Binding-site contacts:
Ligand atom C37 contacts residue GLN118 of chain 1.A at 3.5 Å.
Ligand atom O32 contacts residue ASP139 of chain 1.A at 2.9 Å (salt-bridge).
Ligand atom C11 contacts residue MET89 of chain 1.A at 3.6 Å (hydrophobic).
Ligand atom N17 contacts residue MET38 of chain 1.A at 3.5 Å (h-bond).
Ligand atom O32 contacts residue MG1 of chain 1.F at 2.1 Å.
Ligand atom C15 contacts residue ASP139 of chain 1.A at 3.4 Å.
Ligand atom C39 contacts residue MET89 of chain 1.A at 3.4 Å (hydrophobic).
Ligand atom C39 contacts residue GLY115 of chain 1.A at 3.6 Å.
Ligand atom N40 contacts residue MET89 of chain 1.A at 3.1 Å (h-bond).
Ligand atom C31 contacts residue MG1 of chain 1.F at 2.9 Å.
Ligand atom C9 contacts residue TRP141 of chain 1.A at 3.2 Å (hydrophobic).
Ligand atom C23 contacts residue ASN168 of chain 1.A at 3.5 Å.
Ligand atom N17 contacts residue LYS142 of chain 1.A at 3.3 Å (salt-bridge).
Ligand atom O34 contacts residue GLU197 of chain 1.A at 2.5 Å (salt-bridge).
Ligand atom O32 contacts residue ASN168 of chain 1.A at 2.9 Å (h-bond).
Ligand atom C12 contacts residue MET89 of chain 1.A at 3.5 Å (hydrophobic).
Ligand atom N7 contacts residue GLN118 of chain 1.A at 3.5 Å (h-bond).
Ligand atom N8 contacts residue TRP141 of chain 1.A at 3.0 Å.
Ligand atom O3 contacts residue GLU88 of chain 1.A at 2.6 Å (salt-bridge).
Ligand atom C18 contacts residue MET38 of chain 1.A at 3.6 Å (hydrophobic).
Ligand atom O34 contacts residue ASP167 of chain 1.A at 3.2 Å (salt-bridge).
Ligand atom N38 contacts residue SER117 of chain 1.A at 3.0 Å (h-bond).
Ligand atom C33 contacts residue GLU197 of chain 1.A at 3.1 Å.
Ligand atom O13 contacts residue GLY64 of chain 1.A at 3.4 Å.
Ligand atom N7 contacts residue SER117 of chain 1.A at 2.9 Å (h-bond).
Ligand atom O32 contacts residue LYS142 of chain 1.A at 2.9 Å (salt-bridge).
Ligand atom C33 contacts residue MG1 of chain 1.F at 2.9 Å.
Ligand atom C16 contacts residue HIS140 of chain 1.A at 3.4 Å.
Ligand atom O34 contacts residue MG1 of chain 1.F at 2.1 Å.
Ligand atom O34 contacts residue ASN168 of chain 1.A at 2.8 Å (h-bond).
Ligand atom O5 contacts residue TYR66 of chain 1.A at 3.4 Å.
Ligand atom C18 contacts residue LYS142 of chain 1.A at 3.5 Å.
Ligand atom C2 contacts residue GLU88 of chain 1.A at 3.5 Å.
Ligand atom C33 contacts residue ASN168 of chain 1.A at 3.2 Å.
Ligand atom C31 contacts residue ASN168 of chain 1.A at 3.2 Å.
Ligand atom O5 contacts residue GLU88 of chain 1.A at 2.7 Å (salt-bridge).
Ligand atom C23 contacts residue GLU197 of chain 1.A at 3.2 Å.
Ligand atom O5 contacts residue TYR93 of chain 1.A at 3.3 Å.
Ligand atom C16 contacts residue TRP141 of chain 1.A at 3.4 Å (hydrophobic).
Ligand atom C1 contacts residue GLU88 of chain 1.A at 3.4 Å.

This protein binds this small molecule.
Small molecule (SMILES): CCNc1ncnc2c1ncn2[C@@H]1O[C@H](/C=C/CNC(=O)c2cc(-c3ccc(F)cc3)cc(O)c2O)[C@@H](O)[C@H]1O

Sequence of chain 1.A:
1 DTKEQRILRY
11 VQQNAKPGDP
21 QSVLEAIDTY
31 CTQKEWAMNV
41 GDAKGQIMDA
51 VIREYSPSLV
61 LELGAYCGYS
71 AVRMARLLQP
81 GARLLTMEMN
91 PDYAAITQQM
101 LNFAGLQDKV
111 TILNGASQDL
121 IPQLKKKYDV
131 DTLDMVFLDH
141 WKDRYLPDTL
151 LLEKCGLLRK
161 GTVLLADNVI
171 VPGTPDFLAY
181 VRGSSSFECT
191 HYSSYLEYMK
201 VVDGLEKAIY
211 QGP